A small-molecule ligand and the protein it binds are described below.
Small molecule (SMILES): CC(=O)N[C@H]1CO[C@H](CO[C@@H]2O[C@@H](C)[C@@H](O)[C@@H](O)[C@@H]2O)[C@@H](O)[C@@H]1O

Sequence of chain 1.A:
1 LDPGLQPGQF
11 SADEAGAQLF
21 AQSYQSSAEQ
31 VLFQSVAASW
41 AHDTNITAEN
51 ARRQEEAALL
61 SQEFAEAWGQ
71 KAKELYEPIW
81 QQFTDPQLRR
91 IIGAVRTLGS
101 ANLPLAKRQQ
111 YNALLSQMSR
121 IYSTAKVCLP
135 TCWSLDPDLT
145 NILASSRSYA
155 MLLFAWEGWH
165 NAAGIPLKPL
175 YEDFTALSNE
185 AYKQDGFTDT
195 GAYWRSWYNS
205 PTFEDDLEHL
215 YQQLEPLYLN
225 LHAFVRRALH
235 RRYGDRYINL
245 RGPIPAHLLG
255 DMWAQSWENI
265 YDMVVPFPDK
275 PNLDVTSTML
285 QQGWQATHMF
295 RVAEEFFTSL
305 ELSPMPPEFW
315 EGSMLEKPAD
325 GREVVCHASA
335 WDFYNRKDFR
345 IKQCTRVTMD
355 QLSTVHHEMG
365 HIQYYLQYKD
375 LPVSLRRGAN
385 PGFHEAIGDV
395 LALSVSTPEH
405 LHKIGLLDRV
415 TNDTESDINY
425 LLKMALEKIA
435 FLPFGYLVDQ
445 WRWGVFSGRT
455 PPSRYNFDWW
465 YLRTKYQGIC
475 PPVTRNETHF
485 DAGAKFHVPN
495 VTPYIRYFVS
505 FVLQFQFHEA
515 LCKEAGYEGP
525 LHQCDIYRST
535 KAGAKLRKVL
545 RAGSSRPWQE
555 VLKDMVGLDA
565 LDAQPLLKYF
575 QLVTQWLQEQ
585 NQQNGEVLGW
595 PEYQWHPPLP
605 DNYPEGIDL

Binding-site contacts:
Ligand atom C6 contacts residue NAG1 of chain 1.FA at 3.7 Å.
Ligand atom C1 contacts residue NAG1 of chain 1.FA at 3.9 Å.
Ligand atom C4 contacts residue ASN416 of chain 1.A at 4.2 Å.
Ligand atom C1 contacts residue ASN416 of chain 1.A at 1.4 Å.
Ligand atom C3 contacts residue GLN527 of chain 1.A at 3.5 Å.
Ligand atom O5 contacts residue ASN416 of chain 1.A at 2.4 Å (h-bond).
Ligand atom C4 contacts residue NAG1 of chain 1.FA at 2.5 Å.
Ligand atom C3 contacts residue PRO524 of chain 1.A at 3.9 Å (hydrophobic).
Ligand atom C3 contacts residue ASN416 of chain 1.A at 3.8 Å.
Ligand atom O2 contacts residue NAG1 of chain 1.FA at 3.6 Å.
Ligand atom O7 contacts residue ASN416 of chain 1.A at 3.2 Å (h-bond).
Ligand atom C1 contacts residue GLN527 of chain 1.A at 3.7 Å.
Ligand atom C8 contacts residue GLU403 of chain 1.A at 3.8 Å.
Ligand atom C8 contacts residue GLN527 of chain 1.A at 4.0 Å.
Ligand atom N2 contacts residue GLN527 of chain 1.A at 3.0 Å (h-bond).
Ligand atom O3 contacts residue PRO524 of chain 1.A at 4.3 Å.
Ligand atom N2 contacts residue ASN416 of chain 1.A at 3.1 Å (h-bond).
Ligand atom O3 contacts residue GLN527 of chain 1.A at 4.4 Å.
Ligand atom O4 contacts residue NAG1 of chain 1.FA at 1.6 Å.
Ligand atom O3 contacts residue NAG1 of chain 1.FA at 3.0 Å (h-bond).
Ligand atom C2 contacts residue GLN527 of chain 1.A at 3.6 Å.
Ligand atom O6 contacts residue NAG1 of chain 1.FA at 3.4 Å.
Ligand atom O4 contacts residue PRO524 of chain 1.A at 3.6 Å.
Ligand atom C2 contacts residue ASN416 of chain 1.A at 2.5 Å.
Ligand atom C5 contacts residue ASN416 of chain 1.A at 3.7 Å.
Ligand atom C7 contacts residue GLN527 of chain 1.A at 3.9 Å.
Ligand atom C7 contacts residue ASN416 of chain 1.A at 3.4 Å.
Ligand atom C2 contacts residue NAG1 of chain 1.FA at 4.3 Å.
Ligand atom C4 contacts residue PRO524 of chain 1.A at 4.3 Å (hydrophobic).
Ligand atom C3 contacts residue NAG1 of chain 1.FA at 3.5 Å.
Ligand atom C5 contacts residue NAG1 of chain 1.FA at 3.6 Å.